This small molecule binds to this protein.
Small molecule (SMILES): Cc1nn(C2CCN(CC(=O)N(C)C)CC2)c(C)c1NC1=NC=C(Cl)/C(=C2\C=N[n+]3ccccc32)N1

Sequence of chain 1.A:
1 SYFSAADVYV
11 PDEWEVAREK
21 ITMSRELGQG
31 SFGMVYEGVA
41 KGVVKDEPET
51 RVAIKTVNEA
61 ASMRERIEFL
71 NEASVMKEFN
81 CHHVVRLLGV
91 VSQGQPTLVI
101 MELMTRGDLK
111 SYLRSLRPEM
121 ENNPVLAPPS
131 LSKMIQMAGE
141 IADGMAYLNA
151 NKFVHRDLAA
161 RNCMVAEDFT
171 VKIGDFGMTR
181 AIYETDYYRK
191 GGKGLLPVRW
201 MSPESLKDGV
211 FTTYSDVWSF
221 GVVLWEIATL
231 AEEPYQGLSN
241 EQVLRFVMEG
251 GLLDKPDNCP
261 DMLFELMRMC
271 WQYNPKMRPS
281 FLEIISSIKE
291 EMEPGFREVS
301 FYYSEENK

Binding-site contacts:
Ligand atom N5 contacts residue GLY107 of chain 1.A at 3.9 Å.
Ligand atom C1 contacts residue ASP108 of chain 1.A at 3.8 Å.
Ligand atom C19 contacts residue LEU27 of chain 1.A at 3.8 Å (hydrophobic).
Ligand atom C19 contacts residue MET104 of chain 1.A at 3.4 Å (hydrophobic).
Ligand atom N22 contacts residue GLU102 of chain 1.A at 3.8 Å.
Ligand atom C21 contacts residue MET104 of chain 1.A at 3.9 Å (hydrophobic).
Ligand atom C8 contacts residue GLY107 of chain 1.A at 4.0 Å.
Ligand atom N30 contacts residue VAL35 of chain 1.A at 3.7 Å.
Ligand atom C35 contacts residue VAL35 of chain 1.A at 3.6 Å (hydrophobic).
Ligand atom C4 contacts residue LEU27 of chain 1.A at 3.9 Å (hydrophobic).
Ligand atom C1 contacts residue MET164 of chain 1.A at 3.9 Å (hydrophobic).
Ligand atom C1 contacts residue GLY107 of chain 1.A at 3.9 Å.
Ligand atom O15 contacts residue ACT1 of chain 1.D at 3.3 Å.
Ligand atom C25 contacts residue MET164 of chain 1.A at 3.9 Å (hydrophobic).
Ligand atom C23 contacts residue ALA53 of chain 1.A at 3.5 Å (hydrophobic).
Ligand atom C11 contacts residue LEU27 of chain 1.A at 3.8 Å (hydrophobic).
Ligand atom N20 contacts residue MET104 of chain 1.A at 2.8 Å (h-bond).
Ligand atom C12 contacts residue LEU27 of chain 1.A at 3.5 Å (hydrophobic).
Ligand atom N29 contacts residue MET178 of chain 1.A at 3.5 Å.
Ligand atom C4 contacts residue GLY107 of chain 1.A at 4.0 Å.
Ligand atom C23 contacts residue GLU102 of chain 1.A at 3.4 Å.
Ligand atom N29 contacts residue VAL35 of chain 1.A at 3.9 Å.
Ligand atom C14 contacts residue ACT1 of chain 1.D at 4.0 Å.
Ligand atom C32 contacts residue LEU27 of chain 1.A at 4.0 Å (hydrophobic).
Ligand atom N22 contacts residue ALA53 of chain 1.A at 3.9 Å.
Ligand atom CL36 contacts residue ASP175 of chain 1.A at 3.5 Å.
Ligand atom C4 contacts residue MET104 of chain 1.A at 3.5 Å (hydrophobic).
Ligand atom C33 contacts residue LEU27 of chain 1.A at 4.0 Å (hydrophobic).
Ligand atom C28 contacts residue MET178 of chain 1.A at 3.7 Å (hydrophobic).
Ligand atom C2 contacts residue GLY107 of chain 1.A at 3.5 Å.
Ligand atom N22 contacts residue MET164 of chain 1.A at 4.0 Å.
Ligand atom N22 contacts residue MET104 of chain 1.A at 3.2 Å (h-bond).
Ligand atom N6 contacts residue GLY107 of chain 1.A at 3.5 Å.
Ligand atom C3 contacts residue MET104 of chain 1.A at 3.2 Å (hydrophobic).
Ligand atom C31 contacts residue VAL35 of chain 1.A at 3.8 Å (hydrophobic).
Ligand atom C23 contacts residue MET164 of chain 1.A at 3.9 Å (hydrophobic).
Ligand atom CL36 contacts residue MET101 of chain 1.A at 3.6 Å.
Ligand atom C3 contacts residue GLY107 of chain 1.A at 3.8 Å.
Ligand atom C24 contacts residue ALA53 of chain 1.A at 3.7 Å (hydrophobic).
Ligand atom C19 contacts residue THR105 of chain 1.A at 3.8 Å.